Sequence of chain 1.I:
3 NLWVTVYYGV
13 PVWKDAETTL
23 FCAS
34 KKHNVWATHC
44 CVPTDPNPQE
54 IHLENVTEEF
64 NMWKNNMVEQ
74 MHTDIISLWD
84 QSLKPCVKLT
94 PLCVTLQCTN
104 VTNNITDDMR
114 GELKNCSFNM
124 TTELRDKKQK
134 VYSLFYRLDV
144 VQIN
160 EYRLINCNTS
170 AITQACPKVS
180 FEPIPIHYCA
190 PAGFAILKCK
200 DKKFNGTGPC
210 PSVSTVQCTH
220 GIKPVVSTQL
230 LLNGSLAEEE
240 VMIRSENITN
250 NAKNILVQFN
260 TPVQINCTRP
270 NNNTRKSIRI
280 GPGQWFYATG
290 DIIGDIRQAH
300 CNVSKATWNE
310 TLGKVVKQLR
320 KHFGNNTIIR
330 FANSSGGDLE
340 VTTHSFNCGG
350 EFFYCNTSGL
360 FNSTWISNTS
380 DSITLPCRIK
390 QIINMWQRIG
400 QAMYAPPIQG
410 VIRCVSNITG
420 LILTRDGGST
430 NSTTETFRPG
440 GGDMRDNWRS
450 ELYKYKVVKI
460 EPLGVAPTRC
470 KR

Binding-site contacts:
Ligand atom O7 contacts residue PRO182 of chain 1.I at 3.4 Å.
Ligand atom C7 contacts residue SER415 of chain 1.I at 4.0 Å.
Ligand atom C1 contacts residue NAG1 of chain 1.MA at 3.6 Å.
Ligand atom C5 contacts residue VAL414 of chain 1.I at 3.6 Å (hydrophobic).
Ligand atom O7 contacts residue VAL224 of chain 1.I at 3.9 Å.
Ligand atom O5 contacts residue NAG1 of chain 1.MA at 3.2 Å.
Ligand atom C7 contacts residue VAL224 of chain 1.I at 4.3 Å (hydrophobic).
Ligand atom C8 contacts residue VAL224 of chain 1.I at 3.7 Å (hydrophobic).
Ligand atom O7 contacts residue VAL414 of chain 1.I at 3.6 Å.
Ligand atom O7 contacts residue CYS413 of chain 1.I at 4.0 Å.
Ligand atom C5 contacts residue ASN232 of chain 1.I at 3.7 Å.
Ligand atom O6 contacts residue GLY348 of chain 1.I at 3.8 Å.
Ligand atom O4 contacts residue VAL414 of chain 1.I at 4.2 Å.
Ligand atom C2 contacts residue SER415 of chain 1.I at 3.8 Å.
Ligand atom C5 contacts residue NAG1 of chain 1.MA at 3.9 Å.
Ligand atom C3 contacts residue SER415 of chain 1.I at 3.7 Å.
Ligand atom O7 contacts residue ASN232 of chain 1.I at 3.8 Å.
Ligand atom C8 contacts residue SER415 of chain 1.I at 4.0 Å.
Ligand atom N2 contacts residue ASN232 of chain 1.I at 2.9 Å (h-bond).
Ligand atom O3 contacts residue SER415 of chain 1.I at 4.3 Å.
Ligand atom C3 contacts residue ASN232 of chain 1.I at 3.7 Å.
Ligand atom C3 contacts residue VAL414 of chain 1.I at 4.1 Å (hydrophobic).
Ligand atom O5 contacts residue ASN232 of chain 1.I at 2.4 Å (h-bond).
Ligand atom O7 contacts residue ARG412 of chain 1.I at 3.6 Å (salt-bridge).
Ligand atom C1 contacts residue ASN232 of chain 1.I at 1.5 Å.
Ligand atom C7 contacts residue ASN232 of chain 1.I at 3.6 Å.
Ligand atom C6 contacts residue NAG1 of chain 1.MA at 4.0 Å.
Ligand atom O6 contacts residue SER179 of chain 1.I at 3.5 Å (h-bond).
Ligand atom C1 contacts residue VAL414 of chain 1.I at 4.2 Å (hydrophobic).
Ligand atom N2 contacts residue SER415 of chain 1.I at 3.0 Å (h-bond).
Ligand atom C1 contacts residue SER415 of chain 1.I at 3.9 Å.
Ligand atom C7 contacts residue VAL414 of chain 1.I at 4.2 Å (hydrophobic).
Ligand atom C2 contacts residue ASN232 of chain 1.I at 2.4 Å.
Ligand atom O6 contacts residue GLN408 of chain 1.I at 3.7 Å.
Ligand atom O3 contacts residue CYS347 of chain 1.I at 3.6 Å (h-bond).
Ligand atom C5 contacts residue GLU181 of chain 1.I at 4.3 Å.
Ligand atom C4 contacts residue ASN232 of chain 1.I at 4.2 Å.
Ligand atom C4 contacts residue VAL414 of chain 1.I at 4.2 Å (hydrophobic).
Ligand atom C8 contacts residue LEU231 of chain 1.I at 3.6 Å (hydrophobic).
Ligand atom C8 contacts residue VAL414 of chain 1.I at 4.1 Å (hydrophobic).

A small-molecule ligand and the protein it binds are described below.
Small molecule (SMILES): CC(=O)N[C@H]1[C@H](O[C@H]2[C@H](O)[C@@H](NC(C)=O)CO[C@@H]2CO)O[C@H](CO)[C@@H](O[C@@H]2O[C@H](CO[C@H]3O[C@H](CO)[C@@H](O)[C@H](O)[C@@H]3O)[C@@H](O)[C@H](O[C@H]3O[C@H](CO)[C@@H](O)[C@H](O)[C@@H]3O[C@H]3O[C@H](CO)[C@@H](O)[C@H](O)[C@@H]3O)[C@@H]2O)[C@@H]1O